A small-molecule ligand and the protein it binds are described below.
Small molecule (SMILES): CCc1cc(O)c(Oc2cccnc2F)cc1F

Binding-site contacts:
Ligand atom C10 contacts residue TYR173 of chain 1.E at 3.7 Å (hydrophobic).
Ligand atom C contacts residue TYR183 of chain 1.E at 3.4 Å (hydrophobic).
Ligand atom C1 contacts residue NAP1 of chain 1.V at 3.3 Å.
Ligand atom N contacts residue ALA121 of chain 1.E at 3.8 Å.
Ligand atom C2 contacts residue SER223 of chain 1.E at 3.6 Å.
Ligand atom C5 contacts residue ALA123 of chain 1.E at 3.9 Å (hydrophobic).
Ligand atom O1 contacts residue NAP1 of chain 1.V at 3.1 Å (h-bond).
Ligand atom C7 contacts residue NAP1 of chain 1.V at 3.5 Å.
Ligand atom C8 contacts residue VAL227 of chain 1.E at 3.9 Å (hydrophobic).
Ligand atom C11 contacts residue TYR173 of chain 1.E at 3.6 Å (hydrophobic).
Ligand atom F contacts residue NAP1 of chain 1.V at 3.4 Å.
Ligand atom F1 contacts residue VAL227 of chain 1.E at 4.0 Å.
Ligand atom N contacts residue PHE122 of chain 1.E at 3.8 Å.
Ligand atom F1 contacts residue PHE230 of chain 1.E at 3.1 Å.
Ligand atom C12 contacts residue NAP1 of chain 1.V at 3.4 Å.
Ligand atom O contacts residue TYR183 of chain 1.E at 2.5 Å (h-bond).
Ligand atom C11 contacts residue VAL227 of chain 1.E at 4.0 Å (hydrophobic).
Ligand atom C5 contacts residue MET186 of chain 1.E at 3.8 Å (hydrophobic).
Ligand atom C6 contacts residue NAP1 of chain 1.V at 3.7 Å.
Ligand atom F contacts residue SER223 of chain 1.E at 3.2 Å.
Ligand atom C6 contacts residue ALA121 of chain 1.E at 3.9 Å (hydrophobic).
Ligand atom C11 contacts residue ILE233 of chain 1.E at 4.0 Å (hydrophobic).
Ligand atom C12 contacts residue TYR173 of chain 1.E at 3.8 Å (hydrophobic).
Ligand atom C8 contacts residue NAP1 of chain 1.V at 3.1 Å.
Ligand atom C2 contacts residue NAP1 of chain 1.V at 3.6 Å.
Ligand atom F contacts residue ALA121 of chain 1.E at 3.5 Å.
Ligand atom F1 contacts residue NAP1 of chain 1.V at 3.1 Å.
Ligand atom C7 contacts residue ALA224 of chain 1.E at 3.8 Å (hydrophobic).
Ligand atom C5 contacts residue LEU128 of chain 1.E at 4.0 Å (hydrophobic).
Ligand atom C contacts residue NAP1 of chain 1.V at 3.3 Å.
Ligand atom C9 contacts residue NAP1 of chain 1.V at 3.2 Å.
Ligand atom O contacts residue LYS190 of chain 1.E at 3.7 Å.
Ligand atom F1 contacts residue ALA224 of chain 1.E at 3.2 Å.
Ligand atom C12 contacts residue TYR183 of chain 1.E at 3.4 Å (hydrophobic).
Ligand atom C6 contacts residue SER223 of chain 1.E at 3.4 Å.
Ligand atom C4 contacts residue LEU128 of chain 1.E at 3.7 Å (hydrophobic).
Ligand atom C10 contacts residue NAP1 of chain 1.V at 3.4 Å.
Ligand atom O1 contacts residue SER223 of chain 1.E at 3.7 Å.
Ligand atom O contacts residue NAP1 of chain 1.V at 2.5 Å (h-bond).
Ligand atom C3 contacts residue VAL227 of chain 1.E at 3.9 Å (hydrophobic).

Sequence of chain 1.E:
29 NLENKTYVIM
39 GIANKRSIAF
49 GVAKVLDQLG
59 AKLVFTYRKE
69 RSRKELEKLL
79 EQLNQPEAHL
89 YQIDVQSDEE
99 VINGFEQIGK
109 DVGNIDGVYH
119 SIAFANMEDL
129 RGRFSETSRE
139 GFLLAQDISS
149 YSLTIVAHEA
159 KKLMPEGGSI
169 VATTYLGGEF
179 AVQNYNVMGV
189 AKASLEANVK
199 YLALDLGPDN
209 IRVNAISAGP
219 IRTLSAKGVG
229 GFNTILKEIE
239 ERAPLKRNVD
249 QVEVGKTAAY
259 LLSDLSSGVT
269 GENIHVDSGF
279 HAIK